Sequence of chain 1.A:
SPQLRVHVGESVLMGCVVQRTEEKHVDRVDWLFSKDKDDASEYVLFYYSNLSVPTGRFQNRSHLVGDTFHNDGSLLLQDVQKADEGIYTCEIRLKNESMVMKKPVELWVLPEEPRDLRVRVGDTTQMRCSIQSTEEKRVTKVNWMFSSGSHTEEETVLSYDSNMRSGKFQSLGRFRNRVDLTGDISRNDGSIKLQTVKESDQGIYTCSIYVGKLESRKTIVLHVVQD

Binding-site contacts:
Ligand atom C7 contacts residue ASN71 of chain 1.A at 4.0 Å.
Ligand atom C2 contacts residue ASN71 of chain 1.A at 2.4 Å.
Ligand atom O7 contacts residue ASN71 of chain 1.A at 4.3 Å.
Ligand atom N2 contacts residue ASN71 of chain 1.A at 3.0 Å (h-bond).
Ligand atom C1 contacts residue ASN71 of chain 1.A at 1.5 Å.
Ligand atom C3 contacts residue ASN71 of chain 1.A at 3.8 Å.
Ligand atom O5 contacts residue ASN71 of chain 1.A at 2.4 Å (h-bond).
Ligand atom C8 contacts residue HIS74 of chain 1.A at 3.7 Å.
Ligand atom C4 contacts residue ASN71 of chain 1.A at 4.2 Å.
Ligand atom C5 contacts residue ASN71 of chain 1.A at 3.6 Å.

The protein below binds the small molecule below.
Small molecule (SMILES): CC(=O)N[C@@H]1[C@@H](O)[C@H](O)[C@@H](CO)O[C@H]1O